Binding-site contacts:
Ligand atom C15 contacts residue MET50 of chain 2.A at 3.7 Å (hydrophobic).
Ligand atom C15 contacts residue ASN20 of chain 1.A at 3.8 Å.
Ligand atom C5 contacts residue TYR57 of chain 2.A at 3.4 Å (hydrophobic).
Ligand atom C15 contacts residue ALA51 of chain 2.A at 3.6 Å (hydrophobic).
Ligand atom C14 contacts residue ALA51 of chain 2.A at 3.8 Å (hydrophobic).
Ligand atom C6 contacts residue MET50 of chain 2.A at 3.8 Å (hydrophobic).
Ligand atom C3 contacts residue ARG27 of chain 1.A at 3.4 Å.
Ligand atom C4 contacts residue TYR57 of chain 2.A at 3.5 Å (hydrophobic).
Ligand atom C8 contacts residue GLY54 of chain 2.A at 3.5 Å.
Ligand atom C12 contacts residue GLY54 of chain 2.A at 3.5 Å.
Ligand atom C13 contacts residue GLN112 of chain 2.A at 3.7 Å.
Ligand atom C16 contacts residue TYR57 of chain 2.A at 3.7 Å (hydrophobic).
Ligand atom C11 contacts residue EDO1 of chain 2.F at 3.5 Å.
Ligand atom C14 contacts residue SER53 of chain 2.A at 3.5 Å.
Ligand atom C1 contacts residue ARG27 of chain 1.A at 3.7 Å.
Ligand atom S contacts residue MET50 of chain 2.A at 3.5 Å (h-bond).
Ligand atom C16 contacts residue ASN20 of chain 1.A at 3.8 Å.
Ligand atom O contacts residue ARG23 of chain 1.A at 3.5 Å.
Ligand atom C13 contacts residue GLY54 of chain 2.A at 3.6 Å.
Ligand atom S contacts residue ASN20 of chain 1.A at 3.7 Å.
Ligand atom C10 contacts residue EDO1 of chain 2.F at 3.7 Å.
Ligand atom N3 contacts residue MET50 of chain 2.A at 3.0 Å (h-bond).
Ligand atom N2 contacts residue TYR57 of chain 2.A at 3.6 Å.
Ligand atom C9 contacts residue GLY54 of chain 2.A at 3.6 Å.
Ligand atom C10 contacts residue DMS1 of chain 2.M at 3.8 Å.
Ligand atom C6 contacts residue TYR57 of chain 2.A at 3.7 Å (hydrophobic).
Ligand atom N3 contacts residue TYR57 of chain 2.A at 3.7 Å.
Ligand atom C5 contacts residue MET50 of chain 2.A at 3.6 Å (hydrophobic).
Ligand atom C14 contacts residue CYS52 of chain 2.A at 3.3 Å (hydrophobic).
Ligand atom S contacts residue TYR57 of chain 2.A at 3.7 Å.
Ligand atom C16 contacts residue LEU24 of chain 1.A at 3.7 Å (hydrophobic).
Ligand atom C12 contacts residue GLN112 of chain 2.A at 3.7 Å.
Ligand atom N2 contacts residue EDO1 of chain 2.F at 3.5 Å (h-bond).
Ligand atom C11 contacts residue TYR57 of chain 2.A at 3.5 Å (hydrophobic).
Ligand atom O contacts residue ARG27 of chain 1.A at 2.8 Å (salt-bridge).
Ligand atom C7 contacts residue EDO1 of chain 2.F at 3.8 Å.
Ligand atom C15 contacts residue SER53 of chain 2.A at 3.8 Å.
Ligand atom C6 contacts residue EDO1 of chain 2.F at 3.7 Å.
Ligand atom S contacts residue LEU24 of chain 1.A at 3.8 Å.
Ligand atom N1 contacts residue EDO1 of chain 2.F at 3.6 Å (h-bond).

The small molecule below binds the protein below.
Small molecule (SMILES): O=C(NCCCN1CCOCC1)c1csc(Nc2cccc3ccccc23)n1

Sequence of chain 1.A:
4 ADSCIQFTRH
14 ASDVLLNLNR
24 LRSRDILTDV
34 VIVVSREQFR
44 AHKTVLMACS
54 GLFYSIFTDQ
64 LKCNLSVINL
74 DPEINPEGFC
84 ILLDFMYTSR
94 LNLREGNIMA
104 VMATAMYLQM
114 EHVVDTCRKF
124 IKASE

Sequence of chain 2.A:
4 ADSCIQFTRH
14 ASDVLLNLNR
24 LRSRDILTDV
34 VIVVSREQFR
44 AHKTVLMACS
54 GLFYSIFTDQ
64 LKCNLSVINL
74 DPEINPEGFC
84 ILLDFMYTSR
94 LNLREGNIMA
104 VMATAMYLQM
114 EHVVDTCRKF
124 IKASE